Sequence of chain 1.A:
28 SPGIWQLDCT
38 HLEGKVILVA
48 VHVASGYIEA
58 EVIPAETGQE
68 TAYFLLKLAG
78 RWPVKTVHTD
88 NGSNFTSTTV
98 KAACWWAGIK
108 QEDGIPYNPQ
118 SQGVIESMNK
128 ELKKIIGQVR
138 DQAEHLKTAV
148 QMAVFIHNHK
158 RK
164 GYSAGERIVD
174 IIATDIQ

Binding-site contacts:
Ligand atom OD1 contacts residue GLU141 of chain 1.A at 3.2 Å (salt-bridge).
Ligand atom OD1 contacts residue THR145 of chain 1.A at 3.1 Å (h-bond).
Ligand atom OD2 contacts residue ALA140 of chain 1.A at 3.5 Å.
Ligand atom OD1 contacts residue GLN66 of chain 1.B at 4.0 Å.
Ligand atom OD1 contacts residue ALA140 of chain 1.A at 4.0 Å.
Ligand atom CG contacts residue THR145 of chain 1.A at 3.6 Å.
Ligand atom CD1 contacts residue TRP103 of chain 1.B at 3.9 Å (hydrophobic).
Ligand atom OD2 contacts residue GLU141 of chain 1.A at 2.7 Å (salt-bridge).
Ligand atom CG contacts residue GLN66 of chain 1.B at 4.0 Å.
Ligand atom CG2 contacts residue THR145 of chain 1.A at 3.7 Å.
Ligand atom N contacts residue GLN139 of chain 1.A at 2.8 Å (h-bond).
Ligand atom CB contacts residue GLN139 of chain 1.A at 3.8 Å.
Ligand atom C contacts residue GLN139 of chain 1.A at 3.6 Å.
Ligand atom CG contacts residue GLU141 of chain 1.A at 3.4 Å.
Ligand atom O contacts residue GLN66 of chain 1.B at 3.1 Å (h-bond).
Ligand atom CB contacts residue MET149 of chain 1.A at 3.9 Å (hydrophobic).
Ligand atom CA contacts residue GLN139 of chain 1.A at 3.6 Å.
Ligand atom CB contacts residue GLU141 of chain 1.A at 3.1 Å.
Ligand atom CG contacts residue GLU141 of chain 1.A at 3.5 Å.
Ligand atom OD1 contacts residue HIS142 of chain 1.A at 3.0 Å (h-bond).
Ligand atom CE contacts residue ASP138 of chain 1.A at 3.8 Å.
Ligand atom CA contacts residue GLN139 of chain 1.A at 3.7 Å.
Ligand atom CG2 contacts residue MET149 of chain 1.A at 3.2 Å (hydrophobic).
Ligand atom CD1 contacts residue TRP102 of chain 1.B at 3.9 Å (hydrophobic).
Ligand atom CD contacts residue ASP138 of chain 1.A at 3.5 Å.
Ligand atom CB contacts residue GLU141 of chain 1.A at 3.6 Å.
Ligand atom CG contacts residue GLU141 of chain 1.A at 3.8 Å.
Ligand atom CB contacts residue THR145 of chain 1.A at 3.5 Å.
Ligand atom CA contacts residue GLN66 of chain 1.B at 3.9 Å.
Ligand atom CG contacts residue HIS142 of chain 1.A at 4.0 Å.
Ligand atom NZ contacts residue ASP138 of chain 1.A at 2.8 Å (salt-bridge).
Ligand atom CD1 contacts residue ALA99 of chain 1.B at 3.7 Å (hydrophobic).
Ligand atom CD1 contacts residue THR96 of chain 1.B at 3.7 Å.
Ligand atom ND2 contacts residue GLU141 of chain 1.A at 2.9 Å (salt-bridge).
Ligand atom CD contacts residue ALA140 of chain 1.A at 3.9 Å (hydrophobic).
Ligand atom CG2 contacts residue GLN139 of chain 1.A at 3.5 Å.
Ligand atom CB contacts residue GLN139 of chain 1.A at 3.5 Å.
Ligand atom CD1 contacts residue THR95 of chain 1.B at 3.5 Å.
Ligand atom CD contacts residue GLU141 of chain 1.A at 3.9 Å.
Ligand atom O contacts residue THR96 of chain 1.B at 3.9 Å.

Sequence of chain 1.B:
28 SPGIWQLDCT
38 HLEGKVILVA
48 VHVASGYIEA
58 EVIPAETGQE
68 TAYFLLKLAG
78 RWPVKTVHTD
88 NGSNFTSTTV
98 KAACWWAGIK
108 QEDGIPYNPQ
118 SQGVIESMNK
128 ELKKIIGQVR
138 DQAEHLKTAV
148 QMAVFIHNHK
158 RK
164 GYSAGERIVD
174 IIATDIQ

The small molecule below binds the protein below.
Small molecule (SMILES): CC[C@H](C)[C@@H]1NC(=O)[C@H](CCCCN)NC(=O)[C@H]([C@@H](C)O)NC(=O)[C@H](C)NC(=O)[C@H](CC(=O)O)NC(=O)[C@H](CC(C)C)NC(=O)[C@H](CC(N)=O)NC(=O)[C@H](CC(=O)O)NC1=O